Binding-site contacts:
Ligand atom CA contacts residue ASP71 of chain 1.B at 4.0 Å.
Ligand atom CB contacts residue GLU63 of chain 1.B at 4.0 Å.
Ligand atom C contacts residue GLU63 of chain 1.B at 4.1 Å.
Ligand atom CB contacts residue GLU65 of chain 1.B at 3.3 Å.
Ligand atom O3P contacts residue LYS62 of chain 1.B at 2.6 Å (salt-bridge).
Ligand atom CB contacts residue TRP67 of chain 1.B at 3.8 Å (hydrophobic).
Ligand atom O3P contacts residue HIS80 of chain 1.B at 3.8 Å.
Ligand atom CG contacts residue GLU51 of chain 1.B at 4.0 Å.
Ligand atom O1P contacts residue HIS80 of chain 1.B at 3.0 Å (h-bond).
Ligand atom P contacts residue LYS62 of chain 1.B at 3.9 Å.
Ligand atom CB contacts residue GLU76 of chain 1.B at 4.1 Å.
Ligand atom CA contacts residue HIS80 of chain 1.B at 3.8 Å.
Ligand atom C contacts residue LEU64 of chain 1.B at 4.1 Å (hydrophobic).
Ligand atom CB contacts residue GLY66 of chain 1.B at 3.7 Å.
Ligand atom O contacts residue HIS80 of chain 1.B at 3.0 Å (h-bond).
Ligand atom CA contacts residue GLU65 of chain 1.B at 4.1 Å.
Ligand atom O contacts residue GLU76 of chain 1.B at 3.5 Å (salt-bridge).
Ligand atom CE contacts residue GLU51 of chain 1.B at 3.4 Å.
Ligand atom O contacts residue GLU65 of chain 1.B at 3.2 Å (salt-bridge).
Ligand atom NZ contacts residue GLU51 of chain 1.B at 4.1 Å.
Ligand atom CD contacts residue LEU54 of chain 1.B at 4.0 Å (hydrophobic).
Ligand atom CE contacts residue LEU54 of chain 1.B at 3.8 Å (hydrophobic).
Ligand atom N contacts residue ASP71 of chain 1.B at 3.1 Å (salt-bridge).
Ligand atom P contacts residue HIS80 of chain 1.B at 3.7 Å.
Ligand atom N contacts residue GLU76 of chain 1.B at 3.4 Å (salt-bridge).
Ligand atom C contacts residue HIS80 of chain 1.B at 3.9 Å.
Ligand atom N contacts residue GLU63 of chain 1.B at 3.4 Å (salt-bridge).
Ligand atom CA contacts residue GLY66 of chain 1.B at 3.3 Å.
Ligand atom CA contacts residue GLU65 of chain 1.B at 3.7 Å.
Ligand atom O contacts residue LEU64 of chain 1.B at 3.4 Å.
Ligand atom CD contacts residue GLU63 of chain 1.B at 3.6 Å.
Ligand atom OG1 contacts residue HIS80 of chain 1.B at 3.3 Å (h-bond).
Ligand atom C contacts residue GLU65 of chain 1.B at 4.1 Å.
Ligand atom N contacts residue GLU65 of chain 1.B at 3.1 Å (salt-bridge).
Ligand atom CA contacts residue GLU63 of chain 1.B at 3.9 Å.
Ligand atom N contacts residue GLY66 of chain 1.B at 3.9 Å.
Ligand atom CG2 contacts residue LYS62 of chain 1.B at 3.7 Å.
Ligand atom OG1 contacts residue LYS62 of chain 1.B at 3.8 Å.
Ligand atom CE contacts residue GLU63 of chain 1.B at 3.8 Å.
Ligand atom C contacts residue GLU65 of chain 1.B at 3.9 Å.

Sequence of chain 1.B:
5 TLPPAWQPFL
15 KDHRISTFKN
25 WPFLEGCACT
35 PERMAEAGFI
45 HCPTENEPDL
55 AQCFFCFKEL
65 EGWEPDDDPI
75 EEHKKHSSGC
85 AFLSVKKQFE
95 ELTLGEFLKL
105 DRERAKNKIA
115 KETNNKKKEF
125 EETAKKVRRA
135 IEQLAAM

A protein and the small-molecule ligand that binds it are described below.
Small molecule (SMILES): C[C@H](N)C(=O)N[C@@H](C)C(=O)N[C@H](C(=O)N[C@@H](CCCCN)C(=O)N[C@@H](C)C=O)[C@@H](C)OP(=O)(O)O